Binding-site contacts:
Ligand atom F25 contacts residue LEU189 of chain 1.B at 3.8 Å.
Ligand atom O27 contacts residue PHE95 of chain 1.B at 3.8 Å.
Ligand atom BR2 contacts residue GLU281 of chain 1.B at 3.6 Å.
Ligand atom C8 contacts residue GLY277 of chain 1.B at 3.3 Å.
Ligand atom C8 contacts residue ILE186 of chain 1.B at 3.7 Å (hydrophobic).
Ligand atom O14 contacts residue LEU347 of chain 1.B at 3.7 Å.
Ligand atom C21 contacts residue ILE186 of chain 1.B at 3.9 Å (hydrophobic).
Ligand atom F24 contacts residue VAL218 of chain 1.B at 3.6 Å.
Ligand atom F24 contacts residue ASN88 of chain 1.B at 3.3 Å.
Ligand atom F26 contacts residue LEU214 of chain 1.B at 3.8 Å.
Ligand atom C7 contacts residue GLY277 of chain 1.B at 3.6 Å.
Ligand atom C11 contacts residue SO41 of chain 1.I at 3.5 Å.
Ligand atom C18 contacts residue ILE186 of chain 1.B at 3.8 Å (hydrophobic).
Ligand atom F26 contacts residue ASN185 of chain 1.B at 3.8 Å.
Ligand atom O4 contacts residue GLY277 of chain 1.B at 4.1 Å.
Ligand atom C20 contacts residue ILE186 of chain 1.B at 3.9 Å (hydrophobic).
Ligand atom C17 contacts residue SO41 of chain 1.I at 3.9 Å.
Ligand atom CL1 contacts residue SO41 of chain 1.I at 3.2 Å.
Ligand atom F24 contacts residue ALA87 of chain 1.B at 3.8 Å.
Ligand atom CL1 contacts residue PHE95 of chain 1.B at 3.4 Å.
Ligand atom C16 contacts residue ILE186 of chain 1.B at 3.8 Å (hydrophobic).
Ligand atom C1 contacts residue VAL218 of chain 1.B at 4.1 Å (hydrophobic).
Ligand atom BR2 contacts residue THR285 of chain 1.B at 3.6 Å.
Ligand atom F26 contacts residue VAL218 of chain 1.B at 3.6 Å.
Ligand atom C6 contacts residue LEU189 of chain 1.B at 3.8 Å (hydrophobic).
Ligand atom O14 contacts residue LEU343 of chain 1.B at 3.4 Å.
Ligand atom C17 contacts residue ILE186 of chain 1.B at 3.7 Å (hydrophobic).
Ligand atom C19 contacts residue ILE186 of chain 1.B at 3.6 Å (hydrophobic).
Ligand atom C10 contacts residue SO41 of chain 1.I at 3.5 Å.
Ligand atom N5 contacts residue LEU189 of chain 1.B at 3.9 Å.
Ligand atom O14 contacts residue SO41 of chain 1.I at 3.6 Å.
Ligand atom F25 contacts residue LEU214 of chain 1.B at 4.0 Å.
Ligand atom C18 contacts residue ALA458 of chain 1.B at 4.0 Å (hydrophobic).
Ligand atom C19 contacts residue ALA458 of chain 1.B at 3.6 Å (hydrophobic).
Ligand atom C20 contacts residue ALA458 of chain 1.B at 4.1 Å (hydrophobic).
Ligand atom O15 contacts residue THR282 of chain 1.B at 3.1 Å.
Ligand atom C21 contacts residue THR282 of chain 1.B at 4.0 Å.
Ligand atom O15 contacts residue ALA278 of chain 1.B at 4.0 Å.
Ligand atom C11 contacts residue LEU189 of chain 1.B at 4.0 Å (hydrophobic).
Ligand atom O27 contacts residue ASN88 of chain 1.B at 3.5 Å (h-bond).

Sequence of chain 1.B:
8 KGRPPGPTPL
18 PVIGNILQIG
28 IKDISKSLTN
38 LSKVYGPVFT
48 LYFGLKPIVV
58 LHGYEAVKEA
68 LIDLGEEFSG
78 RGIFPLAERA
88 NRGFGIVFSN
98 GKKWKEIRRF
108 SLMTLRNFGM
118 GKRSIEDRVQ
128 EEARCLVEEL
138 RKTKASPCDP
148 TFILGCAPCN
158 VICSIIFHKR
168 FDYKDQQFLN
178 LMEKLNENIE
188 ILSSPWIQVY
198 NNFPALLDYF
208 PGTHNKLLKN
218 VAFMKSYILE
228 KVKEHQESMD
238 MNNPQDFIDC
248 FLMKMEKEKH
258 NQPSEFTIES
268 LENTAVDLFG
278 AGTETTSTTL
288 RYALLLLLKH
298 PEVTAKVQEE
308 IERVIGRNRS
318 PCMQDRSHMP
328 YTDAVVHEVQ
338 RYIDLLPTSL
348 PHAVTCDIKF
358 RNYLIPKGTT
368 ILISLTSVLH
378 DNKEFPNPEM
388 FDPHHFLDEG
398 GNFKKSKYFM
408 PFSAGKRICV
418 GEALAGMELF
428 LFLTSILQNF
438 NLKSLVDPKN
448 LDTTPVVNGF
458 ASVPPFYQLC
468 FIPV

A protein and the small-molecule ligand that binds it are described below.
Small molecule (SMILES): C[C@@](O)(C(=O)Nc1ccc(S(=O)(=O)c2cccc(Br)c2)cc1Cl)C(F)(F)F